This protein binds this small molecule.
Small molecule (SMILES): Nc1nc(O)c2nc(CNc3ccc(C(=O)O)cc3)cnc2n1

Sequence of chain 2.B:
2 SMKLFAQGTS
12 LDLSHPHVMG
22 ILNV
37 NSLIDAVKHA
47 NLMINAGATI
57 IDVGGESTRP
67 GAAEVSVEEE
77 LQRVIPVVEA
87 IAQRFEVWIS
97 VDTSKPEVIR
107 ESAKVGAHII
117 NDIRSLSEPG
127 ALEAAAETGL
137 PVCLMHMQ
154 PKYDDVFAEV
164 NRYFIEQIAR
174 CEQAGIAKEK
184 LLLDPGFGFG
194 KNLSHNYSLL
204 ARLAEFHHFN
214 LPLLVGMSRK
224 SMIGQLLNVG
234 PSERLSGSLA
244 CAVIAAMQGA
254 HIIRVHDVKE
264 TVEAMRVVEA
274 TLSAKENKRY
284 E

Binding-site contacts:
Ligand atom C16 contacts residue PRO66 of chain 2.B at 3.7 Å (hydrophobic).
Ligand atom N9 contacts residue ASN117 of chain 2.B at 3.2 Å (h-bond).
Ligand atom O1 contacts residue PHE192 of chain 2.B at 3.8 Å.
Ligand atom C7 contacts residue ASN117 of chain 2.B at 3.7 Å.
Ligand atom C7 contacts residue ASP187 of chain 2.B at 3.1 Å.
Ligand atom C12 contacts residue THR64 of chain 2.B at 3.0 Å.
Ligand atom C2 contacts residue ASP187 of chain 2.B at 3.7 Å.
Ligand atom N11 contacts residue ASP187 of chain 2.B at 2.8 Å (salt-bridge).
Ligand atom O1 contacts residue LYS223 of chain 2.B at 2.9 Å (salt-bridge).
Ligand atom C16 contacts residue PHE192 of chain 2.B at 3.4 Å (hydrophobic).
Ligand atom O23 contacts residue SER224 of chain 2.B at 3.4 Å (h-bond).
Ligand atom N4 contacts residue MET141 of chain 2.B at 3.6 Å.
Ligand atom C15 contacts residue LYS223 of chain 2.B at 3.7 Å.
Ligand atom C21 contacts residue SER224 of chain 2.B at 3.7 Å.
Ligand atom N11 contacts residue LEU217 of chain 2.B at 3.8 Å.
Ligand atom N6 contacts residue PHE192 of chain 2.B at 3.6 Å.
Ligand atom N4 contacts residue ASP187 of chain 2.B at 2.6 Å (salt-bridge).
Ligand atom C17 contacts residue LYS223 of chain 2.B at 3.6 Å.
Ligand atom N6 contacts residue LYS223 of chain 2.B at 3.5 Å (salt-bridge).
Ligand atom O1 contacts residue GLY219 of chain 2.B at 3.2 Å (h-bond).
Ligand atom N14 contacts residue PHE192 of chain 2.B at 3.3 Å.
Ligand atom N8 contacts residue ARG257 of chain 2.B at 3.5 Å.
Ligand atom C12 contacts residue ARG257 of chain 2.B at 3.3 Å.
Ligand atom C13 contacts residue ARG257 of chain 2.B at 3.8 Å.
Ligand atom C13 contacts residue PO41 of chain 2.E at 3.2 Å.
Ligand atom C17 contacts residue PO41 of chain 2.E at 3.5 Å.
Ligand atom N11 contacts residue ASN117 of chain 2.B at 2.8 Å (h-bond).
Ligand atom C10 contacts residue PHE192 of chain 2.B at 3.8 Å (hydrophobic).
Ligand atom C18 contacts residue GLY191 of chain 2.B at 3.5 Å.
Ligand atom N9 contacts residue ILE119 of chain 2.B at 3.7 Å.
Ligand atom O22 contacts residue SER224 of chain 2.B at 3.0 Å (h-bond).
Ligand atom N6 contacts residue ARG257 of chain 2.B at 3.4 Å (salt-bridge).
Ligand atom N8 contacts residue THR64 of chain 2.B at 3.4 Å (h-bond).
Ligand atom C20 contacts residue LYS223 of chain 2.B at 3.7 Å.
Ligand atom C15 contacts residue PHE192 of chain 2.B at 3.8 Å (hydrophobic).
Ligand atom O22 contacts residue GLY191 of chain 2.B at 3.7 Å.
Ligand atom C3 contacts residue ARG257 of chain 2.B at 3.8 Å.
Ligand atom C5 contacts residue ARG257 of chain 2.B at 3.6 Å.
Ligand atom C10 contacts residue ARG257 of chain 2.B at 3.3 Å.
Ligand atom C19 contacts residue LYS223 of chain 2.B at 3.7 Å.